The protein below binds the small molecule below.
Small molecule (SMILES): CC(=O)N[C@@H]1[C@@H](O)[C@H](O)[C@@H](CO)O[C@H]1O

Binding-site contacts:
Ligand atom C2 contacts residue ASN48 of chain 1.C at 2.4 Å.
Ligand atom C1 contacts residue ASN48 of chain 1.C at 1.4 Å.
Ligand atom C5 contacts residue ASN48 of chain 1.C at 3.7 Å.
Ligand atom C7 contacts residue ASN48 of chain 1.C at 3.5 Å.
Ligand atom C4 contacts residue ASN48 of chain 1.C at 4.2 Å.
Ligand atom N2 contacts residue ASN48 of chain 1.C at 2.9 Å (h-bond).
Ligand atom C3 contacts residue ASN48 of chain 1.C at 3.8 Å.
Ligand atom O7 contacts residue ASN48 of chain 1.C at 3.7 Å.
Ligand atom O5 contacts residue ASN48 of chain 1.C at 2.4 Å (h-bond).

Sequence of chain 1.C:
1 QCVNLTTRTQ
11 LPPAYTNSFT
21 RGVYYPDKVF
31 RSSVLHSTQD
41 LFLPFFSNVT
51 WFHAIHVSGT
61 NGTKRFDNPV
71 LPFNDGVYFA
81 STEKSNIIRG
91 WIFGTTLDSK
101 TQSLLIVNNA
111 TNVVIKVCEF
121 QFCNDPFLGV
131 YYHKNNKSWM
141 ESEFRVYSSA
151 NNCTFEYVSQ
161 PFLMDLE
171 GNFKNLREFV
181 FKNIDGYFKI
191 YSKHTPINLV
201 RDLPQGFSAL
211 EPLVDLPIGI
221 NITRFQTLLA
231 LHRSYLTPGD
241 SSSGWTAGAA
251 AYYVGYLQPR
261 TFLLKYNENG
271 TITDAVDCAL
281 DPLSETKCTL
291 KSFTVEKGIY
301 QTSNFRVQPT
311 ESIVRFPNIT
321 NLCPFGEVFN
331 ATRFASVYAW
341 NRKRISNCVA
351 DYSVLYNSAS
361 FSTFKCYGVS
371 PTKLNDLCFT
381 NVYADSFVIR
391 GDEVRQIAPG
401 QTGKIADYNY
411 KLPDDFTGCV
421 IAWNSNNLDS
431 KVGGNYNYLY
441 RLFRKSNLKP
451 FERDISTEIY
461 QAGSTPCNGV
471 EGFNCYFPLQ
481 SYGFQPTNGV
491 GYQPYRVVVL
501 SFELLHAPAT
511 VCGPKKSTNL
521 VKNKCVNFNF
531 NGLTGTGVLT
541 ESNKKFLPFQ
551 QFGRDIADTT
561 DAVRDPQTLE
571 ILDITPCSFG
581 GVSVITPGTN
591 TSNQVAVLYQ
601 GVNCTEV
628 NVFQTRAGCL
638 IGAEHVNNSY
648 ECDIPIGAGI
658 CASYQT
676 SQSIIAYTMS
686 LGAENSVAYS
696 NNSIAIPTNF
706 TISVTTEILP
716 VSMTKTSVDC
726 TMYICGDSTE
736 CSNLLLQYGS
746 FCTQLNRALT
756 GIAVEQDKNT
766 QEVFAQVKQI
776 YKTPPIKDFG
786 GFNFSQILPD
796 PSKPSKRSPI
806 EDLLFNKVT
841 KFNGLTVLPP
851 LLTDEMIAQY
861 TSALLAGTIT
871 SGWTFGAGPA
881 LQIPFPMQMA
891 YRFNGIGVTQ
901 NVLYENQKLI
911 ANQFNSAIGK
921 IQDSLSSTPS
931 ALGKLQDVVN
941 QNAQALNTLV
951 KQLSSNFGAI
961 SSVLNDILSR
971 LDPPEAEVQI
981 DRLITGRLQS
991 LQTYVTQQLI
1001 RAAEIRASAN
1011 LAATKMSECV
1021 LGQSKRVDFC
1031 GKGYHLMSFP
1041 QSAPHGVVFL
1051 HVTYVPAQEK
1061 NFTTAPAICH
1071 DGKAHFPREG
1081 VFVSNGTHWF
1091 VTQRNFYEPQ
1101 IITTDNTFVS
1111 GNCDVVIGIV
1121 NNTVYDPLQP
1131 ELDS